Sequence of chain 1.B:
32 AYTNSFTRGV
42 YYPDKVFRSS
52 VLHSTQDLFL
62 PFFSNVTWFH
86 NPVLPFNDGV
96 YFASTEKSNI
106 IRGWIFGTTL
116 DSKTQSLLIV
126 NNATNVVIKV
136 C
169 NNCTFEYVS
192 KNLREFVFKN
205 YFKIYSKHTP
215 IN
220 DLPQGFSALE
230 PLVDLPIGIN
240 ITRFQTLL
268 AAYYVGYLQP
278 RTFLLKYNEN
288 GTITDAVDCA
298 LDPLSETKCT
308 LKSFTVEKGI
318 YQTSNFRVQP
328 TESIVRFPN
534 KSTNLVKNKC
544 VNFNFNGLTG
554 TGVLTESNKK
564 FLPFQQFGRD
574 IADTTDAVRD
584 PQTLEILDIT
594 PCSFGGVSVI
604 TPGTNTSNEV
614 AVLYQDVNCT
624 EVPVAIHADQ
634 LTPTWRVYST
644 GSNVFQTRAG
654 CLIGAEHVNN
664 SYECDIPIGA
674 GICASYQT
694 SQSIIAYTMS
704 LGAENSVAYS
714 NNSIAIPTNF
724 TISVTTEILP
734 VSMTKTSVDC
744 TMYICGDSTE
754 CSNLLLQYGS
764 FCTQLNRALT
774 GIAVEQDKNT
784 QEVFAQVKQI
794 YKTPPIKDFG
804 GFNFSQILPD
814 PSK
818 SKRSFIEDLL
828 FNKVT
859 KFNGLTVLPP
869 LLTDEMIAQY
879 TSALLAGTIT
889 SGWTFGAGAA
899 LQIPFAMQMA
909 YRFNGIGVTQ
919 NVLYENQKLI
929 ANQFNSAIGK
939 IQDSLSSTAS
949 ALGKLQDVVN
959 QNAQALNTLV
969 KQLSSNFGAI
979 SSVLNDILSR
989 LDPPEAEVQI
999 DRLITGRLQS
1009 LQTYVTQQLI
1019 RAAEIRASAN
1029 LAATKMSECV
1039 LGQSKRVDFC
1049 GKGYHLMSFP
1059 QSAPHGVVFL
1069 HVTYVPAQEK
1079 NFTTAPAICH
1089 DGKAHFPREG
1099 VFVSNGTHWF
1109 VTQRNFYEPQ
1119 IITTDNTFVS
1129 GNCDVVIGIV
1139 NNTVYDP

Binding-site contacts:
Ligand atom O7 contacts residue ASN722 of chain 1.B at 3.7 Å.
Ligand atom C8 contacts residue THR721 of chain 1.B at 4.5 Å.
Ligand atom C7 contacts residue ASN722 of chain 1.B at 3.5 Å.
Ligand atom C4 contacts residue ASN722 of chain 1.B at 4.2 Å.
Ligand atom C3 contacts residue ASN722 of chain 1.B at 3.8 Å.
Ligand atom O7 contacts residue GLN1076 of chain 1.B at 3.9 Å.
Ligand atom O5 contacts residue GLN1076 of chain 1.B at 4.0 Å.
Ligand atom O6 contacts residue GLN931 of chain 1.B at 3.9 Å.
Ligand atom C5 contacts residue LEU927 of chain 1.B at 4.2 Å (hydrophobic).
Ligand atom C1 contacts residue GLN1076 of chain 1.B at 4.0 Å.
Ligand atom C5 contacts residue ASN722 of chain 1.B at 3.7 Å.
Ligand atom C2 contacts residue GLN1076 of chain 1.B at 4.5 Å.
Ligand atom O5 contacts residue ASN722 of chain 1.B at 2.4 Å (h-bond).
Ligand atom C1 contacts residue ASN722 of chain 1.B at 1.4 Å.
Ligand atom C2 contacts residue ASN722 of chain 1.B at 2.5 Å.
Ligand atom O4 contacts residue LEU927 of chain 1.B at 4.3 Å.
Ligand atom N2 contacts residue ASN722 of chain 1.B at 2.9 Å (h-bond).

A protein and the small-molecule ligand that binds it are described below.
Small molecule (SMILES): CC(=O)N[C@@H]1[C@@H](O)[C@H](O)[C@@H](CO)O[C@H]1O